This small molecule binds to this protein.
Small molecule (SMILES): CC(=O)N[C@H]1[C@H](O[C@H]2[C@H](O)[C@@H](NC(C)=O)CO[C@@H]2CO)O[C@H](CO)[C@@H](O[C@@H]2O[C@H](CO)[C@@H](O)[C@H](O)[C@@H]2O)[C@@H]1O

Binding-site contacts:
Ligand atom C4 contacts residue ASN112 of chain 1.B at 4.1 Å.
Ligand atom C7 contacts residue ASN112 of chain 1.B at 3.9 Å.
Ligand atom O5 contacts residue ASN112 of chain 1.B at 2.2 Å (h-bond).
Ligand atom N2 contacts residue ASN112 of chain 1.B at 3.1 Å (h-bond).
Ligand atom C3 contacts residue ASN112 of chain 1.B at 3.8 Å.
Ligand atom O7 contacts residue GLY59 of chain 1.B at 4.2 Å.
Ligand atom C2 contacts residue ASN112 of chain 1.B at 2.5 Å.
Ligand atom C1 contacts residue ASN112 of chain 1.B at 1.4 Å.
Ligand atom C8 contacts residue ASN112 of chain 1.B at 4.3 Å.
Ligand atom C5 contacts residue ASN112 of chain 1.B at 3.5 Å.

Sequence of chain 1.B:
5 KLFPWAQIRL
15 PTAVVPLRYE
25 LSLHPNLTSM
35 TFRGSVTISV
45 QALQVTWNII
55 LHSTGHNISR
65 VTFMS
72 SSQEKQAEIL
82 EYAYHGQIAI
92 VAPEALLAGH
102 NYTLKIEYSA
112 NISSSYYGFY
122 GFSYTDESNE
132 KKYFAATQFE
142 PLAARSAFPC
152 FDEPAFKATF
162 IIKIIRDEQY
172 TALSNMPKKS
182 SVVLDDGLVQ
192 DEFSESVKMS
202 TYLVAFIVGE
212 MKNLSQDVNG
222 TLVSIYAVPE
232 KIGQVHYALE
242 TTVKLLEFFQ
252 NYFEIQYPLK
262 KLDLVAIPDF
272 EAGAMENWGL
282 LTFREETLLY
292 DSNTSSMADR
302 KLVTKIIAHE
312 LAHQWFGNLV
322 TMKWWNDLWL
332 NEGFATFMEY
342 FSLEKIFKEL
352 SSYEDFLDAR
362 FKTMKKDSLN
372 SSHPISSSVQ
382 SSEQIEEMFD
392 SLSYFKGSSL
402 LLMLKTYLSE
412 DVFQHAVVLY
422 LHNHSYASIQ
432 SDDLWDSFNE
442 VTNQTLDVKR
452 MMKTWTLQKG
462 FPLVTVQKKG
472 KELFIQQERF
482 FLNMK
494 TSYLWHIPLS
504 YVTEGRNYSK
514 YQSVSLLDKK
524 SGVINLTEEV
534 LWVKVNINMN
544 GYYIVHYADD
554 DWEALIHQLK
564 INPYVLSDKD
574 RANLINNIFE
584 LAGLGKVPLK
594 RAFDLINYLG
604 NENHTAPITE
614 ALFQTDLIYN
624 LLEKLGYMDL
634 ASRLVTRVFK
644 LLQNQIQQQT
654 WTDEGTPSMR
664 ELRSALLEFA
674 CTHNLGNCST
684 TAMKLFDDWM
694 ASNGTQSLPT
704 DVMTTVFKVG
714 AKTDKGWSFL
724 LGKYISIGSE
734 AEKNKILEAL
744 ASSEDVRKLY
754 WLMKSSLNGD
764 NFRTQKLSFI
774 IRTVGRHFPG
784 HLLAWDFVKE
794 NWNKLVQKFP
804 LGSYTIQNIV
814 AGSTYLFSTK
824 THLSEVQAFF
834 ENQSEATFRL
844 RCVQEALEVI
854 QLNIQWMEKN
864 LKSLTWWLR